Binding-site contacts:
Ligand atom C1 contacts residue ASN278 of chain 1.B at 1.7 Å.
Ligand atom C4 contacts residue ASN278 of chain 1.B at 4.0 Å.
Ligand atom C3 contacts residue ASN278 of chain 1.B at 3.7 Å.
Ligand atom O3 contacts residue NAG1 of chain 1.F at 3.1 Å (h-bond).
Ligand atom N2 contacts residue ASN278 of chain 1.B at 3.1 Å (h-bond).
Ligand atom C5 contacts residue ASN278 of chain 1.B at 3.4 Å.
Ligand atom C4 contacts residue NAG1 of chain 1.F at 3.2 Å.
Ligand atom C8 contacts residue GLY222 of chain 1.B at 4.0 Å.
Ligand atom N2 contacts residue LEU282 of chain 1.B at 4.5 Å.
Ligand atom O7 contacts residue ASN278 of chain 1.B at 3.4 Å (h-bond).
Ligand atom O6 contacts residue ASN278 of chain 1.B at 4.5 Å.
Ligand atom O6 contacts residue NAG1 of chain 1.F at 4.2 Å.
Ligand atom O4 contacts residue NAG1 of chain 1.F at 2.7 Å (h-bond).
Ligand atom C5 contacts residue NAG1 of chain 1.F at 4.4 Å.
Ligand atom C6 contacts residue NAG1 of chain 1.F at 4.1 Å.
Ligand atom C2 contacts residue ASN278 of chain 1.B at 2.4 Å.
Ligand atom C7 contacts residue ASN278 of chain 1.B at 3.5 Å.
Ligand atom C8 contacts residue LEU282 of chain 1.B at 4.2 Å (hydrophobic).
Ligand atom O5 contacts residue ASN278 of chain 1.B at 2.0 Å (h-bond).
Ligand atom C3 contacts residue NAG1 of chain 1.F at 3.6 Å.
Ligand atom C6 contacts residue ASN278 of chain 1.B at 4.3 Å.

A small-molecule ligand and the protein it binds are described below.
Small molecule (SMILES): CC(=O)N[C@@H]1[C@@H](O)[C@H](O)[C@@H](CO)O[C@H]1O

Sequence of chain 1.B:
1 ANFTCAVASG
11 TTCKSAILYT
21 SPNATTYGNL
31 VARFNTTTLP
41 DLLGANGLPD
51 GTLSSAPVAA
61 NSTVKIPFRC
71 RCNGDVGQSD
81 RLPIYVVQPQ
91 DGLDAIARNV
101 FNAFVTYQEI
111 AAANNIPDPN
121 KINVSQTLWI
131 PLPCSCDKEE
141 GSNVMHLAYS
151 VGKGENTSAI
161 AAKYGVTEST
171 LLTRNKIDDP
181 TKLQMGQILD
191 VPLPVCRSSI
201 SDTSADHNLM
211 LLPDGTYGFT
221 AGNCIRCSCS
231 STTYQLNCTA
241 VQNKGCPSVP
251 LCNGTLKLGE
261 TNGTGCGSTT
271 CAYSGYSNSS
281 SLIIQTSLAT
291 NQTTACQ